Binding-site contacts:
Ligand atom C3 contacts residue ARG86 of chain 1.B at 4.0 Å.
Ligand atom C9 contacts residue ARG86 of chain 1.B at 4.3 Å.
Ligand atom C8 contacts residue GLU141 of chain 1.B at 3.9 Å.
Ligand atom C8 contacts residue SER140 of chain 1.B at 3.2 Å.
Ligand atom O2 contacts residue CYS83 of chain 1.B at 3.9 Å.
Ligand atom C5 contacts residue SER140 of chain 1.B at 3.5 Å.
Ligand atom C6 contacts residue ILE139 of chain 1.B at 3.6 Å (hydrophobic).
Ligand atom O2 contacts residue ILE139 of chain 1.B at 4.2 Å.
Ligand atom C7 contacts residue SER140 of chain 1.B at 3.4 Å.
Ligand atom C7 contacts residue XZK1 of chain 1.E at 3.5 Å.
Ligand atom C1 contacts residue ILE139 of chain 1.B at 4.1 Å (hydrophobic).
Ligand atom C9 contacts residue SER140 of chain 1.B at 3.7 Å.
Ligand atom C8 contacts residue ILE139 of chain 1.B at 4.0 Å (hydrophobic).
Ligand atom C8 contacts residue XZK1 of chain 1.E at 3.9 Å.
Ligand atom O1 contacts residue MET162 of chain 1.B at 4.3 Å.
Ligand atom O1 contacts residue LEU151 of chain 1.B at 4.3 Å.
Ligand atom C2 contacts residue ILE79 of chain 1.B at 4.4 Å (hydrophobic).
Ligand atom C8 contacts residue ARG86 of chain 1.B at 3.2 Å.
Ligand atom C3 contacts residue CYS83 of chain 1.B at 3.7 Å (hydrophobic).
Ligand atom C2 contacts residue ILE139 of chain 1.B at 4.1 Å (hydrophobic).
Ligand atom C1 contacts residue CYS83 of chain 1.B at 4.0 Å (hydrophobic).
Ligand atom C6 contacts residue XZK1 of chain 1.E at 3.8 Å.
Ligand atom C3 contacts residue GLY82 of chain 1.B at 3.9 Å.
Ligand atom C5 contacts residue ARG86 of chain 1.B at 3.3 Å.
Ligand atom O1 contacts residue CYS83 of chain 1.B at 4.0 Å.
Ligand atom C4 contacts residue ARG86 of chain 1.B at 3.9 Å.
Ligand atom C7 contacts residue ARG86 of chain 1.B at 3.9 Å.
Ligand atom C4 contacts residue GLY82 of chain 1.B at 4.3 Å.
Ligand atom C9 contacts residue ILE139 of chain 1.B at 4.3 Å (hydrophobic).
Ligand atom O2 contacts residue XZK1 of chain 1.E at 3.5 Å.
Ligand atom C4 contacts residue ILE139 of chain 1.B at 4.1 Å (hydrophobic).
Ligand atom C9 contacts residue GLU141 of chain 1.B at 3.2 Å.
Ligand atom C7 contacts residue LEU138 of chain 1.B at 4.2 Å (hydrophobic).
Ligand atom C7 contacts residue ILE139 of chain 1.B at 3.5 Å (hydrophobic).
Ligand atom C9 contacts residue XZK1 of chain 1.E at 3.3 Å.
Ligand atom C2 contacts residue MET146 of chain 1.B at 3.9 Å (hydrophobic).
Ligand atom C6 contacts residue SER140 of chain 1.B at 3.9 Å.
Ligand atom C5 contacts residue ILE139 of chain 1.B at 3.5 Å (hydrophobic).
Ligand atom C6 contacts residue ARG86 of chain 1.B at 3.4 Å.
Ligand atom C2 contacts residue CYS83 of chain 1.B at 4.3 Å (hydrophobic).

Sequence of chain 1.B:
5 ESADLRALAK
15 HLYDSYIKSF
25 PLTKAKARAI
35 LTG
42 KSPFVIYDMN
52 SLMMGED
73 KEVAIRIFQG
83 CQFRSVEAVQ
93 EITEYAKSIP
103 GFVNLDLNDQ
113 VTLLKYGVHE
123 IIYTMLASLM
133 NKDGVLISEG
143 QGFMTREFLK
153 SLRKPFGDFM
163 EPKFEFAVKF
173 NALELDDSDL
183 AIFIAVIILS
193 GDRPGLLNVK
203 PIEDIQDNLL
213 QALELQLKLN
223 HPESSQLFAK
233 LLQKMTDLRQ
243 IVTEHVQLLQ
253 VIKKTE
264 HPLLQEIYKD

The protein below binds the small molecule below.
Small molecule (SMILES): CCCCCCCCC(=O)O